This protein binds this small molecule.
Small molecule (SMILES): O=P(O)(O)OC[C@H]1O[C@](O)(COP(=O)(O)O)[C@@H](O)[C@@H]1O

Binding-site contacts:
Ligand atom O3 contacts residue ARG432 of chain 1.D at 2.7 Å (salt-bridge).
Ligand atom O2 contacts residue LEU347 of chain 1.D at 3.5 Å.
Ligand atom C1 contacts residue ARG405 of chain 1.D at 3.8 Å.
Ligand atom C3 contacts residue ARG432 of chain 1.D at 3.3 Å.
Ligand atom C5 contacts residue GLY434 of chain 1.D at 3.4 Å.
Ligand atom O5 contacts residue LEU347 of chain 1.D at 3.8 Å.
Ligand atom C3 contacts residue GLY434 of chain 1.D at 3.5 Å.
Ligand atom O3 contacts residue GLY430 of chain 1.D at 3.2 Å.
Ligand atom O2P contacts residue ARG405 of chain 1.D at 2.8 Å (salt-bridge).
Ligand atom O6P contacts residue ARG352 of chain 1.D at 3.7 Å.
Ligand atom P2 contacts residue SER353 of chain 1.D at 3.7 Å.
Ligand atom O1P contacts residue PRO433 of chain 1.D at 3.6 Å.
Ligand atom O4P contacts residue THR350 of chain 1.D at 2.7 Å (h-bond).
Ligand atom O6 contacts residue THR349 of chain 1.D at 3.1 Å (h-bond).
Ligand atom P2 contacts residue THR348 of chain 1.D at 3.5 Å.
Ligand atom O4P contacts residue SER435 of chain 1.D at 3.0 Å (h-bond).
Ligand atom O4P contacts residue THR349 of chain 1.D at 3.1 Å (h-bond).
Ligand atom P2 contacts residue SER435 of chain 1.D at 3.6 Å.
Ligand atom C4 contacts residue GLY434 of chain 1.D at 3.4 Å.
Ligand atom O4P contacts residue THR348 of chain 1.D at 3.7 Å.
Ligand atom O6P contacts residue SER353 of chain 1.D at 2.7 Å (h-bond).
Ligand atom P1 contacts residue ARG405 of chain 1.D at 3.6 Å.
Ligand atom P2 contacts residue THR349 of chain 1.D at 3.6 Å.
Ligand atom O6 contacts residue THR348 of chain 1.D at 3.6 Å.
Ligand atom O5P contacts residue SER353 of chain 1.D at 3.7 Å.
Ligand atom C6 contacts residue SER353 of chain 1.D at 3.8 Å.
Ligand atom O3P contacts residue ARG405 of chain 1.D at 2.9 Å (salt-bridge).
Ligand atom O2 contacts residue GLY430 of chain 1.D at 3.7 Å.
Ligand atom O5P contacts residue SER435 of chain 1.D at 3.3 Å (h-bond).
Ligand atom C6 contacts residue LEU347 of chain 1.D at 3.8 Å (hydrophobic).
Ligand atom O5P contacts residue GLY436 of chain 1.D at 2.9 Å (h-bond).
Ligand atom O4 contacts residue GLY434 of chain 1.D at 2.7 Å (h-bond).
Ligand atom O6P contacts residue THR348 of chain 1.D at 2.5 Å (h-bond).
Ligand atom O3P contacts residue TRP398 of chain 1.D at 2.8 Å (h-bond).
Ligand atom O3 contacts residue TRP398 of chain 1.D at 3.6 Å.
Ligand atom O4 contacts residue THR438 of chain 1.D at 3.4 Å (h-bond).
Ligand atom O1P contacts residue GLY434 of chain 1.D at 2.9 Å (h-bond).
Ligand atom O4 contacts residue TYR437 of chain 1.D at 2.9 Å (h-bond).
Ligand atom P2 contacts residue THR350 of chain 1.D at 3.8 Å.
Ligand atom C6 contacts residue THR438 of chain 1.D at 3.4 Å.

Sequence of chain 1.D:
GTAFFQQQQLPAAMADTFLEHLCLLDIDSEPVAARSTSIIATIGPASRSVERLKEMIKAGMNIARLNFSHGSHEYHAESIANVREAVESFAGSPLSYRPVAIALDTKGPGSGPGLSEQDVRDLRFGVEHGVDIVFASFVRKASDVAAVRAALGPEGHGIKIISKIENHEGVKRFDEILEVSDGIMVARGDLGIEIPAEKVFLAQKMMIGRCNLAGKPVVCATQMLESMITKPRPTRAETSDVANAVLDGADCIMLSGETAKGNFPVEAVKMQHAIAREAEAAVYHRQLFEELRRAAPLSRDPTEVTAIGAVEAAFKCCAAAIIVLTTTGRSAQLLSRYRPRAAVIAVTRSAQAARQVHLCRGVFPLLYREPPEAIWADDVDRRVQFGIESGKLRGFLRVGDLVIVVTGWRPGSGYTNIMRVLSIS